Binding-site contacts:
Ligand atom C1 contacts residue ASN657 of chain 1.A at 1.4 Å.
Ligand atom O5 contacts residue ASN657 of chain 1.A at 2.4 Å (h-bond).
Ligand atom C2 contacts residue ASN657 of chain 1.A at 2.4 Å.
Ligand atom N2 contacts residue ASN657 of chain 1.A at 2.9 Å (h-bond).
Ligand atom C7 contacts residue ASN657 of chain 1.A at 3.6 Å.
Ligand atom C8 contacts residue HIS655 of chain 1.A at 4.2 Å.
Ligand atom O7 contacts residue ASN657 of chain 1.A at 3.8 Å.
Ligand atom C4 contacts residue ASN657 of chain 1.A at 4.2 Å.
Ligand atom C5 contacts residue ASN657 of chain 1.A at 3.7 Å.
Ligand atom C3 contacts residue ASN657 of chain 1.A at 3.8 Å.

Sequence of chain 1.A:
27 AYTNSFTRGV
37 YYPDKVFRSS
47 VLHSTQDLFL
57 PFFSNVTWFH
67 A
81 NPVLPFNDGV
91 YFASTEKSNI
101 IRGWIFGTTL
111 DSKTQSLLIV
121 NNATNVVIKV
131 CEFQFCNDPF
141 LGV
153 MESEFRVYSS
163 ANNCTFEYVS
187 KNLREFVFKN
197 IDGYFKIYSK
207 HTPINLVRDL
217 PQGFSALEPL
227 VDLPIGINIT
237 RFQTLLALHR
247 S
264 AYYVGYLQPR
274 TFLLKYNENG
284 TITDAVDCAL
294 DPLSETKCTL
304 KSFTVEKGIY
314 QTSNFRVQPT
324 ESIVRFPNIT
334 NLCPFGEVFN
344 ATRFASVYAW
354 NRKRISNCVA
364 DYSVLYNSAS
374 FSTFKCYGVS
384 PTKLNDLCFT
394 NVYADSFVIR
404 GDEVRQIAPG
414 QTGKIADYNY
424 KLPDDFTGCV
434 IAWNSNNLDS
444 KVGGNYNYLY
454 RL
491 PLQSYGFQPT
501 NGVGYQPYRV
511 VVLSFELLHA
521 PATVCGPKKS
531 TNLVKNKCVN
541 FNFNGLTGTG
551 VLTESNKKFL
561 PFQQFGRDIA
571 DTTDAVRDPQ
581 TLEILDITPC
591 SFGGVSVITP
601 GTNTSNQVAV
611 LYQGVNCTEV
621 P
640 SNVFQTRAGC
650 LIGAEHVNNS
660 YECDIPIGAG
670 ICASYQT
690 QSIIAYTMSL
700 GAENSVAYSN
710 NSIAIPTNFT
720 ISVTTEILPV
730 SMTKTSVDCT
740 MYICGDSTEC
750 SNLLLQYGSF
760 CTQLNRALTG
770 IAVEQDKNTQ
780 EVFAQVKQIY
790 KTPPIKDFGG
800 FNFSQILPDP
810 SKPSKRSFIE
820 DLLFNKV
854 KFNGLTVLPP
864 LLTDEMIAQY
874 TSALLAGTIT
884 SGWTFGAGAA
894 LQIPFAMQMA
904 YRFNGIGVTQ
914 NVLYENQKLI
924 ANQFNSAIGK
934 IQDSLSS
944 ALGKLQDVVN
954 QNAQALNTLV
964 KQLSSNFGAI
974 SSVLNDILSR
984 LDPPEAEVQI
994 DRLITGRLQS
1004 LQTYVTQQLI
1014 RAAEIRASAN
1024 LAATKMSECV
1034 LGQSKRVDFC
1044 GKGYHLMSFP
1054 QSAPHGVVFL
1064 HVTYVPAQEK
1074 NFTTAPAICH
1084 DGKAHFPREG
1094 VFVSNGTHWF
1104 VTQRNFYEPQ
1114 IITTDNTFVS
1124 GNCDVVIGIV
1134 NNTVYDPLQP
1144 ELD

The small molecule below binds the protein below.
Small molecule (SMILES): CC(=O)N[C@@H]1[C@@H](O)[C@H](O)[C@@H](CO)O[C@H]1O